Binding-site contacts:
Ligand atom O2 contacts residue MN1 of chain 1.C at 2.3 Å.
Ligand atom O2 contacts residue GLU100 of chain 1.A at 3.3 Å (salt-bridge).
Ligand atom C4 contacts residue MN1 of chain 1.C at 3.1 Å.
Ligand atom O4 contacts residue ILE101 of chain 1.A at 3.0 Å (h-bond).
Ligand atom C18 contacts residue LYS34 of chain 1.A at 3.4 Å.
Ligand atom O4 contacts residue HIS41 of chain 1.A at 3.1 Å (h-bond).
Ligand atom C14 contacts residue TYR24 of chain 1.A at 3.6 Å (hydrophobic).
Ligand atom O1 contacts residue MN1 of chain 1.B at 2.1 Å.
Ligand atom C16 contacts residue ALA20 of chain 1.A at 3.3 Å (hydrophobic).
Ligand atom C3 contacts residue MN1 of chain 1.C at 3.6 Å.
Ligand atom O2 contacts residue HIS41 of chain 1.A at 3.1 Å.
Ligand atom O2 contacts residue GLU61 of chain 1.A at 3.5 Å (salt-bridge).
Ligand atom O2 contacts residue MN1 of chain 1.B at 2.0 Å.
Ligand atom C9 contacts residue TYR24 of chain 1.A at 3.6 Å (hydrophobic).
Ligand atom C16 contacts residue ILE38 of chain 1.A at 3.5 Å (hydrophobic).
Ligand atom O3 contacts residue TYR111 of chain 1.A at 3.0 Å (h-bond).
Ligand atom O5 contacts residue TYR24 of chain 1.A at 3.5 Å.
Ligand atom O4 contacts residue LYS115 of chain 1.A at 3.6 Å.
Ligand atom O4 contacts residue MN1 of chain 1.C at 2.0 Å.
Ligand atom O1 contacts residue GLU61 of chain 1.A at 3.4 Å (salt-bridge).
Ligand atom C18 contacts residue TYR24 of chain 1.A at 4.0 Å (hydrophobic).
Ligand atom C15 contacts residue ALA20 of chain 1.A at 3.8 Å (hydrophobic).
Ligand atom C17 contacts residue MET21 of chain 1.A at 3.6 Å (hydrophobic).
Ligand atom C4 contacts residue LYS115 of chain 1.A at 3.3 Å.
Ligand atom C1 contacts residue MN1 of chain 1.B at 2.7 Å.
Ligand atom C2 contacts residue GLU100 of chain 1.A at 3.9 Å.
Ligand atom C18 contacts residue GLU26 of chain 1.A at 3.8 Å.
Ligand atom C16 contacts residue TYR24 of chain 1.A at 3.9 Å (hydrophobic).
Ligand atom C2 contacts residue MN1 of chain 1.C at 3.3 Å.
Ligand atom C17 contacts residue ALA20 of chain 1.A at 4.0 Å (hydrophobic).
Ligand atom C10 contacts residue TYR24 of chain 1.A at 3.9 Å (hydrophobic).
Ligand atom O3 contacts residue LYS115 of chain 1.A at 2.6 Å (salt-bridge).
Ligand atom C15 contacts residue TYR24 of chain 1.A at 3.5 Å (hydrophobic).
Ligand atom C2 contacts residue MN1 of chain 1.B at 2.8 Å.
Ligand atom O2 contacts residue ASP89 of chain 1.A at 3.3 Å (salt-bridge).
Ligand atom O4 contacts residue GLU100 of chain 1.A at 3.4 Å (salt-bridge).
Ligand atom C17 contacts residue LYS34 of chain 1.A at 3.8 Å.
Ligand atom C13 contacts residue TYR24 of chain 1.A at 3.9 Å (hydrophobic).
Ligand atom C16 contacts residue MET21 of chain 1.A at 3.7 Å (hydrophobic).
Ligand atom C8 contacts residue TYR24 of chain 1.A at 3.3 Å (hydrophobic).

This small molecule binds to this protein.
Small molecule (SMILES): O=C(O)c1nc([C@@H]2CCCN2C(=O)COc2cccc3ccccc23)[nH]c(=O)c1O

Sequence of chain 1.A:
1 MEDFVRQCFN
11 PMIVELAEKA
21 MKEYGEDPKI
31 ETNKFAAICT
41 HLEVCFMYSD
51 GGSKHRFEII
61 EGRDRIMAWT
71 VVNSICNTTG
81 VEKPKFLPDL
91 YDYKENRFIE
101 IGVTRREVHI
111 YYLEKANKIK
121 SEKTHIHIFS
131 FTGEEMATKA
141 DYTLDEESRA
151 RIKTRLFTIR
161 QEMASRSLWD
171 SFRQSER